This protein binds this small molecule.
Small molecule (SMILES): O=P(O)(O)OC[C@@H](O)[C@@H](O)[C@H](O)[C@@H](O)CO

Sequence of chain 1.C:
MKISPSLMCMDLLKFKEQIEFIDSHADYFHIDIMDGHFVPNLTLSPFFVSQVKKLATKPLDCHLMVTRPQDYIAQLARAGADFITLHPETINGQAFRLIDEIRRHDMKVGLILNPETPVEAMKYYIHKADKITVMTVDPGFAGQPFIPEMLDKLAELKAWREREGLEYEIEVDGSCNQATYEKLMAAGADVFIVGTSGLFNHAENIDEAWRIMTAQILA

Binding-site contacts:
Ligand atom O6 contacts residue GLY195 of chain 1.C at 3.5 Å.
Ligand atom O4 contacts residue SER6 of chain 1.C at 3.1 Å (h-bond).
Ligand atom O1 contacts residue MET65 of chain 1.C at 3.8 Å.
Ligand atom O2 contacts residue ASP173 of chain 1.C at 2.8 Å (salt-bridge).
Ligand atom O2P contacts residue SER175 of chain 1.C at 2.9 Å (h-bond).
Ligand atom O4 contacts residue ASP32 of chain 1.C at 3.5 Å (salt-bridge).
Ligand atom O3P contacts residue GLY143 of chain 1.C at 2.9 Å (h-bond).
Ligand atom C2 contacts residue ASP173 of chain 1.C at 3.7 Å.
Ligand atom O3 contacts residue ASP173 of chain 1.C at 3.3 Å (salt-bridge).
Ligand atom O2P contacts residue GLY143 of chain 1.C at 3.5 Å (h-bond).
Ligand atom O1 contacts residue PHE141 of chain 1.C at 3.7 Å.
Ligand atom O3 contacts residue ASP32 of chain 1.C at 2.8 Å (salt-bridge).
Ligand atom O5 contacts residue ASP173 of chain 1.C at 3.1 Å (salt-bridge).
Ligand atom O3 contacts residue MG1 of chain 1.L at 3.3 Å.
Ligand atom O3P contacts residue THR196 of chain 1.C at 2.6 Å (h-bond).
Ligand atom O5 contacts residue GLY174 of chain 1.C at 3.4 Å (h-bond).
Ligand atom C6 contacts residue ALA142 of chain 1.C at 3.7 Å (hydrophobic).
Ligand atom O1 contacts residue PRO139 of chain 1.C at 3.7 Å.
Ligand atom O3 contacts residue SER6 of chain 1.C at 3.3 Å (h-bond).
Ligand atom O2 contacts residue HIS30 of chain 1.C at 3.9 Å.
Ligand atom O1 contacts residue GLY140 of chain 1.C at 2.8 Å (h-bond).
Ligand atom C2 contacts residue ASP32 of chain 1.C at 3.4 Å.
Ligand atom P contacts residue THR196 of chain 1.C at 3.9 Å.
Ligand atom C3 contacts residue ASP173 of chain 1.C at 2.9 Å.
Ligand atom O2 contacts residue MG1 of chain 1.L at 2.0 Å.
Ligand atom C3 contacts residue ASP32 of chain 1.C at 3.6 Å.
Ligand atom O4 contacts residue MET8 of chain 1.C at 3.1 Å (h-bond).
Ligand atom O2 contacts residue HIS63 of chain 1.C at 3.4 Å (h-bond).
Ligand atom C1 contacts residue PHE141 of chain 1.C at 3.5 Å (hydrophobic).
Ligand atom O3P contacts residue ALA142 of chain 1.C at 3.3 Å.
Ligand atom O1P contacts residue SER197 of chain 1.C at 2.6 Å (h-bond).
Ligand atom O2 contacts residue MET65 of chain 1.C at 3.6 Å.
Ligand atom C3 contacts residue MG1 of chain 1.L at 3.7 Å.
Ligand atom O3 contacts residue HIS30 of chain 1.C at 3.3 Å.
Ligand atom O2 contacts residue ASP32 of chain 1.C at 2.8 Å (salt-bridge).
Ligand atom C2 contacts residue MG1 of chain 1.L at 3.3 Å.
Ligand atom P contacts residue GLY143 of chain 1.C at 3.8 Å.
Ligand atom O6 contacts residue THR196 of chain 1.C at 3.9 Å.
Ligand atom O1P contacts residue THR196 of chain 1.C at 3.7 Å.
Ligand atom C4 contacts residue PHE141 of chain 1.C at 3.9 Å (hydrophobic).